Binding-site contacts:
Ligand atom C1 contacts residue ASN57 of chain 2.A at 1.5 Å.
Ligand atom C5 contacts residue ARG14 of chain 2.A at 3.8 Å.
Ligand atom O5 contacts residue ARG14 of chain 2.A at 4.0 Å.
Ligand atom C5 contacts residue ASN57 of chain 2.A at 3.7 Å.
Ligand atom C8 contacts residue ASN57 of chain 2.A at 3.9 Å.
Ligand atom C4 contacts residue ASN57 of chain 2.A at 4.3 Å.
Ligand atom O7 contacts residue ASN57 of chain 2.A at 4.4 Å.
Ligand atom O5 contacts residue ASN57 of chain 2.A at 2.4 Å (h-bond).
Ligand atom C1 contacts residue ARG14 of chain 2.A at 4.0 Å.
Ligand atom C3 contacts residue ASN57 of chain 2.A at 3.9 Å.
Ligand atom C6 contacts residue ARG14 of chain 2.A at 4.2 Å.
Ligand atom C7 contacts residue ASN57 of chain 2.A at 3.5 Å.
Ligand atom C2 contacts residue ASN57 of chain 2.A at 2.5 Å.
Ligand atom N2 contacts residue ASN57 of chain 2.A at 2.9 Å (h-bond).

This protein binds this small molecule.
Small molecule (SMILES): CC(=O)N[C@@H]1[C@@H](O)[C@H](O)[C@@H](CO)O[C@H]1O

Sequence of chain 2.A:
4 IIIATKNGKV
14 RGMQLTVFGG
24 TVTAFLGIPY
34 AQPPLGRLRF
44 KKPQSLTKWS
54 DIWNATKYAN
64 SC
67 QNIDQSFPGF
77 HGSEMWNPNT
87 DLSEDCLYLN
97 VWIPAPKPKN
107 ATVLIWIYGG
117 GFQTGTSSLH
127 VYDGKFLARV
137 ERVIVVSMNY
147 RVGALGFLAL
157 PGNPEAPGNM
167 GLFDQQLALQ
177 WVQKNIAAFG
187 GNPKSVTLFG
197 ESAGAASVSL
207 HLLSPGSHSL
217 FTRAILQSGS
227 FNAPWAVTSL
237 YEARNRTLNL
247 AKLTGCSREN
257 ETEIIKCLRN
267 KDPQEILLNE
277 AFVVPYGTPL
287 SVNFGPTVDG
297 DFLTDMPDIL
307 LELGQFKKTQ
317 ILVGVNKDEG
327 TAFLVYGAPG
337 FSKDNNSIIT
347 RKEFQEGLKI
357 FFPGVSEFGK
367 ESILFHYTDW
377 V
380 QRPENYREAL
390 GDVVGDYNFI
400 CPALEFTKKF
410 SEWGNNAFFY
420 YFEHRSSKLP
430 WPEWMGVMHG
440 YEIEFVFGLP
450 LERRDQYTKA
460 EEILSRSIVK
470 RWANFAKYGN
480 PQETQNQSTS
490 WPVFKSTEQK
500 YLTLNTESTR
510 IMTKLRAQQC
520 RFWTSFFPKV